Sequence of chain 1.A:
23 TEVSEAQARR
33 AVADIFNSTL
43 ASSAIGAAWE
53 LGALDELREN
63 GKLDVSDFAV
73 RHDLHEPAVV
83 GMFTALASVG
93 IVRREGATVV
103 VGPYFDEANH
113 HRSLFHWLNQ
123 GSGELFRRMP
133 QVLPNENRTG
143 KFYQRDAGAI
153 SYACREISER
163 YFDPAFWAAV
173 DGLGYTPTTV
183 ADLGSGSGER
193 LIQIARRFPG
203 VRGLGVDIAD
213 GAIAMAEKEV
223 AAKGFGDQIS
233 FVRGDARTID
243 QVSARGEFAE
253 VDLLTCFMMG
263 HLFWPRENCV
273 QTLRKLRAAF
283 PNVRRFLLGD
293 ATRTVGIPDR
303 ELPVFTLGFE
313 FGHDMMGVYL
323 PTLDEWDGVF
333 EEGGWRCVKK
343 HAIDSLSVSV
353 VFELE

Binding-site contacts:
Ligand atom CAA contacts residue MET260 of chain 1.A at 3.9 Å (hydrophobic).
Ligand atom CAA contacts residue LEU348 of chain 1.A at 4.2 Å (hydrophobic).
Ligand atom CAJ contacts residue MET260 of chain 1.A at 3.8 Å (hydrophobic).
Ligand atom OAM contacts residue HIS315 of chain 1.A at 3.3 Å (h-bond).
Ligand atom CAA contacts residue ALA293 of chain 1.A at 3.6 Å (hydrophobic).
Ligand atom CAF contacts residue ASP292 of chain 1.A at 3.3 Å.
Ligand atom CAF contacts residue ALA293 of chain 1.A at 3.9 Å (hydrophobic).
Ligand atom CAG contacts residue TRP119 of chain 1.A at 4.1 Å (hydrophobic).
Ligand atom CAH contacts residue HIS315 of chain 1.A at 3.8 Å.
Ligand atom CAC contacts residue PHE307 of chain 1.A at 3.7 Å (hydrophobic).
Ligand atom CAE contacts residue PHE311 of chain 1.A at 3.8 Å (hydrophobic).
Ligand atom CAF contacts residue MET260 of chain 1.A at 3.8 Å (hydrophobic).
Ligand atom CAB contacts residue ILE159 of chain 1.A at 4.1 Å (hydrophobic).
Ligand atom OAM contacts residue FE1 of chain 1.E at 2.5 Å.
Ligand atom CAD contacts residue PHE311 of chain 1.A at 4.1 Å (hydrophobic).
Ligand atom CAH contacts residue PHE311 of chain 1.A at 4.0 Å (hydrophobic).
Ligand atom CAE contacts residue ASP292 of chain 1.A at 3.9 Å.
Ligand atom CAI contacts residue ARG147 of chain 1.A at 3.2 Å.
Ligand atom CAG contacts residue FE1 of chain 1.E at 4.2 Å.
Ligand atom CAF contacts residue PHE311 of chain 1.A at 4.0 Å (hydrophobic).
Ligand atom OAK contacts residue HIS315 of chain 1.A at 3.1 Å (h-bond).
Ligand atom OAL contacts residue TRP119 of chain 1.A at 3.0 Å (h-bond).
Ligand atom OAK contacts residue PHE311 of chain 1.A at 3.2 Å.
Ligand atom CAI contacts residue OXY1 of chain 1.J at 4.2 Å.
Ligand atom CAB contacts residue LEU348 of chain 1.A at 4.2 Å (hydrophobic).
Ligand atom OAM contacts residue OXY1 of chain 1.J at 3.5 Å (h-bond).
Ligand atom OAM contacts residue MET318 of chain 1.A at 4.1 Å.
Ligand atom CAE contacts residue MET260 of chain 1.A at 3.6 Å (hydrophobic).
Ligand atom CAB contacts residue PHE307 of chain 1.A at 3.5 Å (hydrophobic).
Ligand atom OAL contacts residue ARG147 of chain 1.A at 2.8 Å (salt-bridge).
Ligand atom CAI contacts residue FE1 of chain 1.E at 3.0 Å.
Ligand atom OAM contacts residue ARG147 of chain 1.A at 3.0 Å (salt-bridge).
Ligand atom OAL contacts residue FE1 of chain 1.E at 4.2 Å.
Ligand atom OAK contacts residue HIS263 of chain 1.A at 3.2 Å (h-bond).
Ligand atom CAH contacts residue FE1 of chain 1.E at 2.8 Å.
Ligand atom CAJ contacts residue CYS156 of chain 1.A at 3.4 Å (hydrophobic).
Ligand atom OAK contacts residue FE1 of chain 1.E at 2.2 Å.
Ligand atom CAE contacts residue HIS263 of chain 1.A at 3.8 Å.
Ligand atom CAI contacts residue TRP119 of chain 1.A at 3.8 Å (hydrophobic).
Ligand atom CAI contacts residue HIS315 of chain 1.A at 4.0 Å.

The protein below binds the small molecule below.
Small molecule (SMILES): C[C@@H](C(=O)C(=O)O)c1ccccc1